Sequence of chain 1.A:
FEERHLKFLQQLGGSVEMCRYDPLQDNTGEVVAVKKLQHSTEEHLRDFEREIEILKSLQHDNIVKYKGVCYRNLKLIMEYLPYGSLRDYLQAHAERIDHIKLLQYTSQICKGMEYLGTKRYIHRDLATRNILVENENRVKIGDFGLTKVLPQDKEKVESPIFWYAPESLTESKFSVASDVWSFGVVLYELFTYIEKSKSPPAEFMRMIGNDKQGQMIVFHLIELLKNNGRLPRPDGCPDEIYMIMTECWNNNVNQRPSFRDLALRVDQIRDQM

Binding-site contacts:
Ligand atom N10 contacts residue GLU96 of chain 1.A at 3.5 Å (salt-bridge).
Ligand atom C14 contacts residue LEU98 of chain 1.A at 3.8 Å (hydrophobic).
Ligand atom C16 contacts residue LEU149 of chain 1.A at 3.4 Å (hydrophobic).
Ligand atom C17 contacts residue MET95 of chain 1.A at 3.6 Å (hydrophobic).
Ligand atom F1 contacts residue LEU149 of chain 1.A at 3.8 Å.
Ligand atom N9 contacts residue LEU149 of chain 1.A at 3.3 Å.
Ligand atom C6 contacts residue GLY159 of chain 1.A at 3.6 Å.
Ligand atom N5 contacts residue LEU98 of chain 1.A at 3.7 Å.
Ligand atom C1 contacts residue GLY22 of chain 1.A at 3.8 Å.
Ligand atom C16 contacts residue GLU96 of chain 1.A at 3.0 Å.
Ligand atom N4 contacts residue LEU21 of chain 1.A at 3.7 Å.
Ligand atom N7 contacts residue GLY101 of chain 1.A at 3.6 Å.
Ligand atom C14 contacts residue LEU149 of chain 1.A at 3.7 Å (hydrophobic).
Ligand atom C17 contacts residue ALA46 of chain 1.A at 3.8 Å (hydrophobic).
Ligand atom C9 contacts residue GLY101 of chain 1.A at 3.4 Å.
Ligand atom C8 contacts residue LEU21 of chain 1.A at 3.7 Å (hydrophobic).
Ligand atom C11 contacts residue TYR97 of chain 1.A at 3.6 Å (hydrophobic).
Ligand atom C16 contacts residue LEU98 of chain 1.A at 3.7 Å (hydrophobic).
Ligand atom N1 contacts residue LEU149 of chain 1.A at 3.6 Å.
Ligand atom N10 contacts residue LEU98 of chain 1.A at 2.8 Å (h-bond).
Ligand atom C7 contacts residue LEU21 of chain 1.A at 3.8 Å (hydrophobic).
Ligand atom C4 contacts residue LEU149 of chain 1.A at 3.2 Å (hydrophobic).
Ligand atom C15 contacts residue LEU149 of chain 1.A at 3.5 Å (hydrophobic).
Ligand atom N3 contacts residue LEU21 of chain 1.A at 3.5 Å (h-bond).
Ligand atom N9 contacts residue ALA46 of chain 1.A at 3.5 Å.
Ligand atom C16 contacts residue ALA46 of chain 1.A at 3.5 Å (hydrophobic).
Ligand atom N8 contacts residue TYR97 of chain 1.A at 3.6 Å.
Ligand atom C5 contacts residue LEU149 of chain 1.A at 3.5 Å (hydrophobic).
Ligand atom C17 contacts residue LEU149 of chain 1.A at 3.8 Å (hydrophobic).
Ligand atom N10 contacts residue LEU149 of chain 1.A at 3.7 Å.
Ligand atom F1 contacts residue ASN147 of chain 1.A at 3.3 Å.
Ligand atom C4 contacts residue ARG146 of chain 1.A at 3.3 Å.
Ligand atom N10 contacts residue TYR97 of chain 1.A at 3.6 Å.
Ligand atom N8 contacts residue LEU98 of chain 1.A at 3.1 Å (h-bond).
Ligand atom C1 contacts residue VAL29 of chain 1.A at 3.8 Å (hydrophobic).
Ligand atom F1 contacts residue ARG146 of chain 1.A at 3.6 Å.
Ligand atom C1 contacts residue LEU21 of chain 1.A at 3.6 Å (hydrophobic).
Ligand atom N5 contacts residue GLY101 of chain 1.A at 3.5 Å.
Ligand atom C10 contacts residue TYR97 of chain 1.A at 3.2 Å (hydrophobic).
Ligand atom F1 contacts residue GLY159 of chain 1.A at 3.5 Å.

This protein binds this small molecule.
Small molecule (SMILES): C[C@H](Nc1nc(Nc2cn(C)cn2)nc(N2CCOCC2)n1)c1ncc(F)cn1